Binding-site contacts:
Ligand atom O5 contacts residue HIS377 of chain 2.A at 3.7 Å.
Ligand atom C3 contacts residue GLU672 of chain 2.A at 3.4 Å.
Ligand atom O3 contacts residue GLY675 of chain 2.A at 3.2 Å (h-bond).
Ligand atom C12 contacts residue HIS341 of chain 2.A at 3.7 Å.
Ligand atom O6 contacts residue VAL455 of chain 2.A at 3.8 Å.
Ligand atom C1 contacts residue HIS377 of chain 2.A at 3.8 Å.
Ligand atom O8 contacts residue GLU88 of chain 2.A at 3.5 Å (salt-bridge).
Ligand atom N2 contacts residue HIS341 of chain 2.A at 3.4 Å.
Ligand atom C11 contacts residue HIS341 of chain 2.A at 3.8 Å.
Ligand atom C8 contacts residue LEU136 of chain 2.A at 3.7 Å (hydrophobic).
Ligand atom N1 contacts residue LEU136 of chain 2.A at 3.6 Å (h-bond).
Ligand atom O7 contacts residue LEU136 of chain 2.A at 3.7 Å.
Ligand atom O6 contacts residue ASN484 of chain 2.A at 2.8 Å (h-bond).
Ligand atom O2 contacts residue TYR573 of chain 2.A at 3.1 Å (h-bond).
Ligand atom O6 contacts residue HIS377 of chain 2.A at 2.7 Å (h-bond).
Ligand atom O8 contacts residue ASN282 of chain 2.A at 3.4 Å (h-bond).
Ligand atom N1 contacts residue ASN284 of chain 2.A at 3.6 Å (h-bond).
Ligand atom C13 contacts residue ASN282 of chain 2.A at 3.8 Å.
Ligand atom O3 contacts residue SER674 of chain 2.A at 3.1 Å (h-bond).
Ligand atom O4 contacts residue SER674 of chain 2.A at 3.7 Å.
Ligand atom C6 contacts residue HIS377 of chain 2.A at 3.5 Å.
Ligand atom C7 contacts residue ASN284 of chain 2.A at 3.6 Å.
Ligand atom C8 contacts residue ASN284 of chain 2.A at 3.5 Å.
Ligand atom O3 contacts residue ALA673 of chain 2.A at 3.4 Å (h-bond).
Ligand atom O9 contacts residue HIS341 of chain 2.A at 3.0 Å (h-bond).
Ligand atom C10 contacts residue ASN284 of chain 2.A at 3.9 Å.
Ligand atom C14 contacts residue ASP283 of chain 2.A at 3.8 Å.
Ligand atom C7 contacts residue HIS377 of chain 2.A at 3.5 Å.
Ligand atom O4 contacts residue ASN484 of chain 2.A at 3.6 Å.
Ligand atom O4 contacts residue GLY675 of chain 2.A at 2.9 Å (h-bond).
Ligand atom O8 contacts residue ARG292 of chain 2.A at 3.5 Å (salt-bridge).
Ligand atom O3 contacts residue GLU672 of chain 2.A at 2.8 Å (salt-bridge).
Ligand atom C13 contacts residue GLU88 of chain 2.A at 3.8 Å.
Ligand atom C2 contacts residue HIS377 of chain 2.A at 3.3 Å.
Ligand atom C6 contacts residue GLY135 of chain 2.A at 3.8 Å.
Ligand atom N1 contacts residue ASP283 of chain 2.A at 3.8 Å.
Ligand atom C14 contacts residue LEU136 of chain 2.A at 3.8 Å (hydrophobic).
Ligand atom C6 contacts residue ASN484 of chain 2.A at 3.4 Å.
Ligand atom O2 contacts residue GLU672 of chain 2.A at 3.2 Å (salt-bridge).
Ligand atom O2 contacts residue ASN284 of chain 2.A at 3.2 Å (h-bond).

The protein below binds the small molecule below.
Small molecule (SMILES): O=[N+]([O-])c1ccc(C2C[C@]3(ON2)O[C@H](CO)[C@@H](O)[C@H](O)[C@H]3O)cc1

Sequence of chain 2.A:
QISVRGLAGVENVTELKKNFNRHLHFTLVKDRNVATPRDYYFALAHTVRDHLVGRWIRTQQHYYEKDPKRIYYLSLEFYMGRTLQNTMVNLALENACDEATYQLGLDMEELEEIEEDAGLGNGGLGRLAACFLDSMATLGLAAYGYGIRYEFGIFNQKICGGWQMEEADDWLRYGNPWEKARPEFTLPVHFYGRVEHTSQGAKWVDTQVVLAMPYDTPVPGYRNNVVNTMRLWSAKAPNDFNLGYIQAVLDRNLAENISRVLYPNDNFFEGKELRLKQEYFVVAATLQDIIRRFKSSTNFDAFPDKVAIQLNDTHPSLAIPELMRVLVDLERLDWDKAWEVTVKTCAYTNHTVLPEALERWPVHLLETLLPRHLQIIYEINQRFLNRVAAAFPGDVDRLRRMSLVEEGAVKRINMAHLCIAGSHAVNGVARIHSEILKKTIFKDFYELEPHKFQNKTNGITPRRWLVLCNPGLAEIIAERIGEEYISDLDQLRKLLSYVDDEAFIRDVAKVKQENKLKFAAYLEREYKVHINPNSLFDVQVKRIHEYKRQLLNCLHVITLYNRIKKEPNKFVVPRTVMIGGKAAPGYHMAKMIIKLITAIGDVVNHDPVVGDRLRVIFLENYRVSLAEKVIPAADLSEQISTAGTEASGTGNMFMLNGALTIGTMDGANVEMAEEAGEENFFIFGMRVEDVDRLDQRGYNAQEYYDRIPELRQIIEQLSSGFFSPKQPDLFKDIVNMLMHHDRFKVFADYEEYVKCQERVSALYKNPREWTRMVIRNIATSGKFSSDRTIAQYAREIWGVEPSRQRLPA